The protein below binds the small molecule below.
Small molecule (SMILES): CC(C)C[C@H](NC(=O)CN)C(=O)N[C@H](C(=O)N[C@H](C(=O)NCC(=O)N[C@@H](CO)C(=O)N[C@@H](CC(C)C)C(=O)N[C@@H](CCCN=C(N)N)C(=O)NCC=O)C(C)C)[C@@H](C)O

Sequence of chain 56.C:
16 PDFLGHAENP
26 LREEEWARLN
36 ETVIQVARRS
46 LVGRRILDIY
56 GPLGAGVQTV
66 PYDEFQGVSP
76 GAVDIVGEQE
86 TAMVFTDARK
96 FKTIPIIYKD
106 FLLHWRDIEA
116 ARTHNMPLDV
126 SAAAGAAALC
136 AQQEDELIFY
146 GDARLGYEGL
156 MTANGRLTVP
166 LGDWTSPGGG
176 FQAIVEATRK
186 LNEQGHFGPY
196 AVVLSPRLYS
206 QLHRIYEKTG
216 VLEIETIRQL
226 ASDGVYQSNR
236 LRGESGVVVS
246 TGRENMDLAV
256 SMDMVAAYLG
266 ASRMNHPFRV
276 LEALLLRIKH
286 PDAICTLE

Binding-site contacts:
Ligand atom N contacts residue ARG49 of chain 56.C at 3.5 Å (salt-bridge).
Ligand atom CA contacts residue ARG49 of chain 56.C at 3.7 Å.
Ligand atom OG1 contacts residue MET259 of chain 56.C at 2.6 Å (h-bond).
Ligand atom N contacts residue ASP258 of chain 56.C at 2.9 Å (salt-bridge).
Ligand atom N contacts residue ASP258 of chain 56.C at 3.3 Å (salt-bridge).
Ligand atom C contacts residue ILE39 of chain 56.C at 3.6 Å (hydrophobic).
Ligand atom CB contacts residue ASP258 of chain 56.C at 3.7 Å.
Ligand atom CB contacts residue MET259 of chain 56.C at 3.5 Å (hydrophobic).
Ligand atom O contacts residue ARG50 of chain 56.C at 3.7 Å.
Ligand atom N contacts residue ARG49 of chain 56.C at 3.5 Å (salt-bridge).
Ligand atom O contacts residue ARG43 of chain 56.C at 2.9 Å (salt-bridge).
Ligand atom N contacts residue ASP258 of chain 56.C at 3.7 Å.
Ligand atom C contacts residue ILE54 of chain 56.C at 3.7 Å (hydrophobic).
Ligand atom NH2 contacts residue THR246 of chain 56.C at 2.8 Å (h-bond).
Ligand atom N contacts residue ASP258 of chain 56.C at 3.2 Å (salt-bridge).
Ligand atom NH1 contacts residue ASP228 of chain 56.C at 3.2 Å (salt-bridge).
Ligand atom C contacts residue ASP258 of chain 56.C at 3.7 Å.
Ligand atom CG2 contacts residue ALA42 of chain 56.C at 3.7 Å (hydrophobic).
Ligand atom NE contacts residue ASP53 of chain 56.C at 3.6 Å (salt-bridge).
Ligand atom C contacts residue ARG49 of chain 56.C at 3.5 Å.
Ligand atom CZ contacts residue ASP228 of chain 56.C at 3.2 Å.
Ligand atom O contacts residue ILE54 of chain 56.C at 3.4 Å.
Ligand atom NH2 contacts residue ASP228 of chain 56.C at 2.5 Å (salt-bridge).
Ligand atom CB contacts residue ILE39 of chain 56.C at 3.7 Å (hydrophobic).
Ligand atom NH1 contacts residue ILE51 of chain 56.C at 3.5 Å (h-bond).
Ligand atom O contacts residue ARG49 of chain 56.C at 3.0 Å (salt-bridge).
Ligand atom CB contacts residue ARG49 of chain 56.C at 3.6 Å.
Ligand atom O contacts residue ILE39 of chain 56.C at 3.5 Å.
Ligand atom O contacts residue ARG43 of chain 56.C at 3.3 Å (salt-bridge).
Ligand atom CG2 contacts residue MET259 of chain 56.C at 3.7 Å (hydrophobic).
Ligand atom CA contacts residue ILE54 of chain 56.C at 3.7 Å (hydrophobic).
Ligand atom N contacts residue ARG49 of chain 56.C at 3.7 Å.
Ligand atom CA contacts residue ASP258 of chain 56.C at 3.3 Å.
Ligand atom CB contacts residue ARG49 of chain 56.C at 3.7 Å.
Ligand atom CD2 contacts residue ARG43 of chain 56.C at 3.7 Å.
Ligand atom CD contacts residue ASP53 of chain 56.C at 3.3 Å.
Ligand atom CD1 contacts residue PRO57 of chain 56.C at 3.6 Å (hydrophobic).
Ligand atom NH1 contacts residue ARG50 of chain 56.C at 3.7 Å.
Ligand atom NH1 contacts residue THR246 of chain 56.C at 3.5 Å.
Ligand atom OG1 contacts residue ASP258 of chain 56.C at 3.5 Å.